This protein binds this small molecule.
Small molecule (SMILES): CC(=O)N[C@@H](CCC(=O)O)C(=O)O

Binding-site contacts:
Ligand atom C8 contacts residue PHE68 of chain 1.A at 3.8 Å (hydrophobic).
Ligand atom OXT contacts residue ASP66 of chain 1.A at 3.6 Å.
Ligand atom C contacts residue LYS67 of chain 1.A at 3.8 Å.
Ligand atom C8 contacts residue TRP96 of chain 1.A at 4.1 Å (hydrophobic).
Ligand atom CG contacts residue TRP121 of chain 1.A at 4.1 Å (hydrophobic).
Ligand atom C8 contacts residue TYR108 of chain 1.A at 3.9 Å (hydrophobic).
Ligand atom OXT contacts residue ARG97 of chain 1.A at 3.0 Å (salt-bridge).
Ligand atom N2 contacts residue ASP66 of chain 1.A at 3.2 Å (salt-bridge).
Ligand atom CB contacts residue PHE27 of chain 1.A at 3.8 Å (hydrophobic).
Ligand atom O contacts residue LYS67 of chain 1.A at 2.8 Å (salt-bridge).
Ligand atom OE2 contacts residue LEU148 of chain 1.A at 3.8 Å.
Ligand atom CD contacts residue TRP121 of chain 1.A at 3.9 Å (hydrophobic).
Ligand atom CD contacts residue PHE27 of chain 1.A at 4.1 Å (hydrophobic).
Ligand atom C7 contacts residue LYS67 of chain 1.A at 3.8 Å.
Ligand atom OE2 contacts residue ARG99 of chain 1.A at 4.1 Å.
Ligand atom O contacts residue ASP66 of chain 1.A at 3.2 Å (salt-bridge).
Ligand atom OE1 contacts residue PHE27 of chain 1.A at 3.9 Å.
Ligand atom CD contacts residue ARG99 of chain 1.A at 4.2 Å.
Ligand atom N2 contacts residue ARG97 of chain 1.A at 3.5 Å (salt-bridge).
Ligand atom C contacts residue ASP66 of chain 1.A at 3.1 Å.
Ligand atom CG contacts residue LEU148 of chain 1.A at 3.8 Å (hydrophobic).
Ligand atom O7 contacts residue PHE68 of chain 1.A at 3.0 Å (h-bond).
Ligand atom O7 contacts residue PHE27 of chain 1.A at 3.3 Å.
Ligand atom C contacts residue ARG97 of chain 1.A at 4.1 Å.
Ligand atom O7 contacts residue LYS67 of chain 1.A at 3.5 Å.
Ligand atom CA contacts residue PHE27 of chain 1.A at 4.2 Å (hydrophobic).
Ligand atom C7 contacts residue ARG97 of chain 1.A at 3.8 Å.
Ligand atom C8 contacts residue LEU65 of chain 1.A at 3.5 Å (hydrophobic).
Ligand atom C7 contacts residue ASP66 of chain 1.A at 3.5 Å.
Ligand atom O7 contacts residue ASP66 of chain 1.A at 3.8 Å.
Ligand atom OE1 contacts residue ARG99 of chain 1.A at 3.4 Å.
Ligand atom CA contacts residue ASP66 of chain 1.A at 3.3 Å.
Ligand atom O contacts residue THR147 of chain 1.A at 3.8 Å.
Ligand atom CG contacts residue PHE27 of chain 1.A at 3.8 Å (hydrophobic).
Ligand atom C8 contacts residue ARG97 of chain 1.A at 3.5 Å.
Ligand atom CD contacts residue LEU148 of chain 1.A at 3.9 Å (hydrophobic).
Ligand atom OE1 contacts residue TRP121 of chain 1.A at 4.1 Å.
Ligand atom OE2 contacts residue TRP121 of chain 1.A at 3.9 Å.
Ligand atom C7 contacts residue PHE68 of chain 1.A at 3.7 Å (hydrophobic).
Ligand atom OXT contacts residue TYR64 of chain 1.A at 3.5 Å (h-bond).

Sequence of chain 1.A:
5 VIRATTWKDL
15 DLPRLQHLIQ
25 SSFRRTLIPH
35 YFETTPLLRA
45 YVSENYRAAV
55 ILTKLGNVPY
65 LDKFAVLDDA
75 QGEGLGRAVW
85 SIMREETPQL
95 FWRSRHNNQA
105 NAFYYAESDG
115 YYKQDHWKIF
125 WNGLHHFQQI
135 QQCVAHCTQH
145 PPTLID